A small-molecule ligand and the protein it binds are described below.
Small molecule (SMILES): CC(C)(C)OC(=O)N[C@H](CSC[C@H](Nc1ccccc1)C(=O)NCc1cccnc1)Cc1cccc2ccccc12

Sequence of chain 4.A:
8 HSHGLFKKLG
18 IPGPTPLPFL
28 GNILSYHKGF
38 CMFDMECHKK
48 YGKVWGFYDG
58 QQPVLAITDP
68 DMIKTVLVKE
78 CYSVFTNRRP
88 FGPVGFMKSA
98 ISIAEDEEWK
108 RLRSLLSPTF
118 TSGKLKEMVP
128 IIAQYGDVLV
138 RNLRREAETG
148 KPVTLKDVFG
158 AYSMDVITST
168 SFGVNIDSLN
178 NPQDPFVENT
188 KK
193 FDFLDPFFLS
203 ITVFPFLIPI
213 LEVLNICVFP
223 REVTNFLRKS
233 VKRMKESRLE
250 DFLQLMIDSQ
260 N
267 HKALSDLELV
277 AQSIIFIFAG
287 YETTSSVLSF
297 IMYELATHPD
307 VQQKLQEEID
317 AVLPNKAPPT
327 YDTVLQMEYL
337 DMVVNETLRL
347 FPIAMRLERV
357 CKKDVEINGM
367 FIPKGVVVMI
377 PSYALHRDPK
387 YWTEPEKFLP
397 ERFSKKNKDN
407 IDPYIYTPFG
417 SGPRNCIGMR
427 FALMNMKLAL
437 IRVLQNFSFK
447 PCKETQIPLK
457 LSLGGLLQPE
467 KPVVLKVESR

Binding-site contacts:
Ligand atom C24 contacts residue ALA285 of chain 4.A at 3.5 Å (hydrophobic).
Ligand atom C03 contacts residue PHE284 of chain 4.A at 3.7 Å (hydrophobic).
Ligand atom C19 contacts residue PHE221 of chain 4.A at 3.8 Å (hydrophobic).
Ligand atom C10 contacts residue PHE193 of chain 4.A at 3.4 Å (hydrophobic).
Ligand atom N14 contacts residue ILE281 of chain 4.A at 3.3 Å.
Ligand atom O22 contacts residue SER99 of chain 4.A at 2.9 Å (h-bond).
Ligand atom S11 contacts residue PHE88 of chain 4.A at 3.9 Å.
Ligand atom C25 contacts residue ALA285 of chain 4.A at 3.5 Å (hydrophobic).
Ligand atom C19 contacts residue ILE280 of chain 4.A at 3.9 Å (hydrophobic).
Ligand atom S11 contacts residue PHE193 of chain 4.A at 3.6 Å.
Ligand atom N08 contacts residue PHE193 of chain 4.A at 3.7 Å.
Ligand atom C35 contacts residue HEM1 of chain 4.B at 3.9 Å.
Ligand atom C26 contacts residue ALA285 of chain 4.A at 3.5 Å (hydrophobic).
Ligand atom C01 contacts residue LEU462 of chain 4.A at 3.5 Å (hydrophobic).
Ligand atom C39 contacts residue ARG85 of chain 4.A at 3.7 Å.
Ligand atom C20 contacts residue PHE221 of chain 4.A at 3.5 Å (hydrophobic).
Ligand atom C37 contacts residue ARG85 of chain 4.A at 3.8 Å.
Ligand atom C36 contacts residue HEM1 of chain 4.B at 3.2 Å.
Ligand atom C19 contacts residue PHE284 of chain 4.A at 3.5 Å (hydrophobic).
Ligand atom N27 contacts residue HEM1 of chain 4.B at 2.2 Å.
Ligand atom C28 contacts residue THR289 of chain 4.A at 3.9 Å.
Ligand atom O22 contacts residue ILE281 of chain 4.A at 3.9 Å.
Ligand atom C03 contacts residue GLU288 of chain 4.A at 3.5 Å.
Ligand atom O07 contacts residue PHE284 of chain 4.A at 3.0 Å.
Ligand atom C30 contacts residue THR289 of chain 4.A at 3.8 Å.
Ligand atom C18 contacts residue PHE284 of chain 4.A at 3.4 Å (hydrophobic).
Ligand atom C26 contacts residue HEM1 of chain 4.B at 2.9 Å.
Ligand atom N23 contacts residue PHE284 of chain 4.A at 3.5 Å.
Ligand atom C17 contacts residue PHE284 of chain 4.A at 3.4 Å (hydrophobic).
Ligand atom C21 contacts residue SER99 of chain 4.A at 3.8 Å.
Ligand atom C29 contacts residue THR289 of chain 4.A at 3.5 Å.
Ligand atom C20 contacts residue PHE284 of chain 4.A at 3.9 Å (hydrophobic).
Ligand atom C06 contacts residue PHE284 of chain 4.A at 3.7 Å (hydrophobic).
Ligand atom C28 contacts residue HEM1 of chain 4.B at 3.0 Å.
Ligand atom C15 contacts residue PHE221 of chain 4.A at 3.6 Å (hydrophobic).
Ligand atom C16 contacts residue PHE221 of chain 4.A at 3.9 Å (hydrophobic).
Ligand atom C20 contacts residue ILE281 of chain 4.A at 3.7 Å (hydrophobic).
Ligand atom C21 contacts residue ILE281 of chain 4.A at 3.9 Å (hydrophobic).
Ligand atom C16 contacts residue PHE284 of chain 4.A at 3.9 Å (hydrophobic).
Ligand atom C15 contacts residue ILE281 of chain 4.A at 4.0 Å (hydrophobic).